A protein and the small-molecule ligand that binds it are described below.
Small molecule (SMILES): C[C@@H](O)[C@H](NC(=O)c1ccc(C#Cc2ccc(CN3CCOCC3)cc2)cc1)C(=O)NO

Sequence of chain 1.B:
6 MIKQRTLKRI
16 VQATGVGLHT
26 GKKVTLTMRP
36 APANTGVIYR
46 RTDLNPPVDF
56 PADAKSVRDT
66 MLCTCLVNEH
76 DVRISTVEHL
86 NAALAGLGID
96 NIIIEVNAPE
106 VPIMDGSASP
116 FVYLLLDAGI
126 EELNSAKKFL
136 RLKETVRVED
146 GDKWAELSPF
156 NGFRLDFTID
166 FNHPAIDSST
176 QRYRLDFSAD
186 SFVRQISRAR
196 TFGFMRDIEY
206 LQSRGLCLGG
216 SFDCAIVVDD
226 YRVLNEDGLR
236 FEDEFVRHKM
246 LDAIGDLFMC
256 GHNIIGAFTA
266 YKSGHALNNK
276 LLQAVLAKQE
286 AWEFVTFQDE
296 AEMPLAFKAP

Binding-site contacts:
Ligand atom CB1 contacts residue PHE217 of chain 1.B at 3.5 Å (hydrophobic).
Ligand atom CD1 contacts residue GLY215 of chain 1.B at 3.7 Å.
Ligand atom CC1 contacts residue GLN207 of chain 1.B at 3.7 Å.
Ligand atom CE2 contacts residue CYS212 of chain 1.B at 3.6 Å (hydrophobic).
Ligand atom O24 contacts residue ASP247 of chain 1.B at 3.1 Å (salt-bridge).
Ligand atom O1 contacts residue PHE217 of chain 1.B at 3.6 Å.
Ligand atom N23 contacts residue ZN1 of chain 1.G at 2.9 Å.
Ligand atom O20 contacts residue PHE197 of chain 1.B at 3.7 Å.
Ligand atom C22 contacts residue ASP247 of chain 1.B at 3.5 Å.
Ligand atom O22 contacts residue HIS84 of chain 1.B at 3.6 Å.
Ligand atom CF1 contacts residue PHE197 of chain 1.B at 3.4 Å (hydrophobic).
Ligand atom N23 contacts residue GLU83 of chain 1.B at 3.3 Å (salt-bridge).
Ligand atom N17 contacts residue THR196 of chain 1.B at 3.0 Å (h-bond).
Ligand atom O22 contacts residue THR196 of chain 1.B at 2.5 Å (h-bond).
Ligand atom O24 contacts residue GLU83 of chain 1.B at 2.5 Å (salt-bridge).
Ligand atom O22 contacts residue ASP247 of chain 1.B at 3.3 Å (salt-bridge).
Ligand atom C18 contacts residue THR196 of chain 1.B at 3.5 Å.
Ligand atom CD2 contacts residue SER216 of chain 1.B at 3.6 Å.
Ligand atom C15 contacts residue PHE197 of chain 1.B at 3.6 Å (hydrophobic).
Ligand atom CD2 contacts residue VAL222 of chain 1.B at 3.4 Å (hydrophobic).
Ligand atom C22 contacts residue THR196 of chain 1.B at 3.2 Å.
Ligand atom O22 contacts residue HIS243 of chain 1.B at 2.9 Å (h-bond).
Ligand atom CC1 contacts residue GLY215 of chain 1.B at 3.6 Å.
Ligand atom O24 contacts residue HIS270 of chain 1.B at 2.9 Å (h-bond).
Ligand atom N23 contacts residue ASP247 of chain 1.B at 3.4 Å (salt-bridge).
Ligand atom C22 contacts residue ZN1 of chain 1.G at 2.8 Å.
Ligand atom CA1 contacts residue MET200 of chain 1.B at 3.7 Å (hydrophobic).
Ligand atom O24 contacts residue HIS84 of chain 1.B at 3.4 Å (h-bond).
Ligand atom CC2 contacts residue VAL222 of chain 1.B at 3.5 Å (hydrophobic).
Ligand atom N17 contacts residue PHE197 of chain 1.B at 3.5 Å (h-bond).
Ligand atom O24 contacts residue ZN1 of chain 1.G at 2.3 Å.
Ligand atom O22 contacts residue ZN1 of chain 1.G at 2.1 Å.
Ligand atom CF1 contacts residue THR196 of chain 1.B at 3.3 Å.
Ligand atom C6 contacts residue GLY215 of chain 1.B at 3.7 Å.
Ligand atom C21 contacts residue PHE197 of chain 1.B at 2.9 Å (hydrophobic).
Ligand atom N23 contacts residue HIS270 of chain 1.B at 2.8 Å (h-bond).
Ligand atom CD1 contacts residue ILE203 of chain 1.B at 3.7 Å (hydrophobic).
Ligand atom CA1 contacts residue PHE217 of chain 1.B at 3.7 Å (hydrophobic).
Ligand atom CC2 contacts residue SER216 of chain 1.B at 3.3 Å.
Ligand atom O20 contacts residue HIS243 of chain 1.B at 3.7 Å.